Binding-site contacts:
Ligand atom N1A contacts residue ARG174 of chain 1.A at 3.0 Å (salt-bridge).
Ligand atom N6A contacts residue PRO294 of chain 1.A at 3.1 Å.
Ligand atom O4E contacts residue PHE87 of chain 1.A at 3.5 Å.
Ligand atom N3B contacts residue PHE130 of chain 1.A at 3.2 Å.
Ligand atom O2C contacts residue LYS20 of chain 1.A at 2.5 Å (salt-bridge).
Ligand atom O1A contacts residue GLU42 of chain 1.A at 2.6 Å (salt-bridge).
Ligand atom O1D contacts residue ILE18 of chain 1.A at 2.4 Å (h-bond).
Ligand atom O3E contacts residue TYR60 of chain 1.A at 2.7 Å (h-bond).
Ligand atom O4B contacts residue GLN84 of chain 1.A at 2.9 Å (h-bond).
Ligand atom O2B contacts residue ARG134 of chain 1.A at 3.1 Å (salt-bridge).
Ligand atom O1D contacts residue GLY19 of chain 1.A at 2.3 Å (h-bond).
Ligand atom C2B contacts residue PHE87 of chain 1.A at 3.3 Å (hydrophobic).
Ligand atom N1B contacts residue PHE130 of chain 1.A at 3.5 Å.
Ligand atom O2B contacts residue PHE87 of chain 1.A at 3.4 Å.
Ligand atom N1B contacts residue PHE87 of chain 1.A at 3.3 Å.
Ligand atom N6A contacts residue GLY292 of chain 1.A at 3.0 Å (h-bond).
Ligand atom O3C contacts residue GLY17 of chain 1.A at 2.7 Å (h-bond).
Ligand atom O1D contacts residue GLY17 of chain 1.A at 2.9 Å.
Ligand atom O2C contacts residue GLU42 of chain 1.A at 3.2 Å (salt-bridge).
Ligand atom O2E contacts residue THR22 of chain 1.A at 2.7 Å (h-bond).
Ligand atom O2D contacts residue LYS20 of chain 1.A at 2.8 Å (salt-bridge).
Ligand atom PC contacts residue LYS20 of chain 1.A at 3.5 Å.
Ligand atom C8A contacts residue GLY19 of chain 1.A at 3.5 Å.
Ligand atom O3B contacts residue TYR16 of chain 1.A at 3.4 Å.
Ligand atom C4B contacts residue PHE130 of chain 1.A at 3.5 Å (hydrophobic).
Ligand atom O4B contacts residue SER126 of chain 1.A at 3.1 Å.
Ligand atom O1C contacts residue SER21 of chain 1.A at 2.8 Å (h-bond).
Ligand atom O2E contacts residue GLY19 of chain 1.A at 3.3 Å.
Ligand atom C8A contacts residue THR22 of chain 1.A at 3.2 Å.
Ligand atom O2A contacts residue GLU42 of chain 1.A at 2.5 Å (salt-bridge).
Ligand atom O1A contacts residue TRP47 of chain 1.A at 3.2 Å.
Ligand atom O3A contacts residue GLU42 of chain 1.A at 3.2 Å (salt-bridge).
Ligand atom PA contacts residue GLU42 of chain 1.A at 3.0 Å.
Ligand atom N6A contacts residue ARG174 of chain 1.A at 3.3 Å (salt-bridge).
Ligand atom O1D contacts residue LYS20 of chain 1.A at 3.4 Å (salt-bridge).
Ligand atom C2B contacts residue PHE130 of chain 1.A at 3.4 Å (hydrophobic).
Ligand atom O2E contacts residue SER21 of chain 1.A at 3.5 Å (h-bond).
Ligand atom O2D contacts residue SER21 of chain 1.A at 2.6 Å (h-bond).
Ligand atom C6A contacts residue ARG174 of chain 1.A at 3.1 Å.
Ligand atom N3B contacts residue GLN84 of chain 1.A at 3.2 Å (h-bond).

A small-molecule ligand and the protein it binds are described below.
Small molecule (SMILES): Cc1cn([C@H]2C[C@H](O)[C@@H](CO[P](=O)(O)O[P](=O)(O)O[P](=O)(O)O[P](=O)(O)O[P](=O)(O)OC[C@H]3O[C@@H](n4cnc5c(N)ncnc54)[C@H](O)[C@@H]3O)O2)c(=O)[nH]c1=O

Sequence of chain 1.A:
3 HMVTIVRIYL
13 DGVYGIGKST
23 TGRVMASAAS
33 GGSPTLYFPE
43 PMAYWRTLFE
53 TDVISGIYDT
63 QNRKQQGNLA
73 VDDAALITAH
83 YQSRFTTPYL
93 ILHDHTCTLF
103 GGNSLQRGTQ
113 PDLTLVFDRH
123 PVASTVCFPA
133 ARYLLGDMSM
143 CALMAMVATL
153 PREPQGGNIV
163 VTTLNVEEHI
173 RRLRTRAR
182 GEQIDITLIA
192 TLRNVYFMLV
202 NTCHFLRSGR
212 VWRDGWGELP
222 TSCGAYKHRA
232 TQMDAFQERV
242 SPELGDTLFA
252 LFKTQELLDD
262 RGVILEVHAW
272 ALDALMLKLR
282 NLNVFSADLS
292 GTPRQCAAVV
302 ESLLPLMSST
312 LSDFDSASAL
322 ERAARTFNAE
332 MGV